Sequence of chain 1.B:
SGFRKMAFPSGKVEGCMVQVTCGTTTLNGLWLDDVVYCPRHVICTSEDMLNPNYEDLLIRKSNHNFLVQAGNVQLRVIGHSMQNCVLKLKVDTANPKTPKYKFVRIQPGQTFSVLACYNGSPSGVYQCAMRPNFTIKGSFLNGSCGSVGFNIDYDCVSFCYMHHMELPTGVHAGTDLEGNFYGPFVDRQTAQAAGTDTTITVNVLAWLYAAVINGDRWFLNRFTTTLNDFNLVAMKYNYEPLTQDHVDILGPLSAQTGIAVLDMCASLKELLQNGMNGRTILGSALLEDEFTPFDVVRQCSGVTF

Sequence of chain 1.A:
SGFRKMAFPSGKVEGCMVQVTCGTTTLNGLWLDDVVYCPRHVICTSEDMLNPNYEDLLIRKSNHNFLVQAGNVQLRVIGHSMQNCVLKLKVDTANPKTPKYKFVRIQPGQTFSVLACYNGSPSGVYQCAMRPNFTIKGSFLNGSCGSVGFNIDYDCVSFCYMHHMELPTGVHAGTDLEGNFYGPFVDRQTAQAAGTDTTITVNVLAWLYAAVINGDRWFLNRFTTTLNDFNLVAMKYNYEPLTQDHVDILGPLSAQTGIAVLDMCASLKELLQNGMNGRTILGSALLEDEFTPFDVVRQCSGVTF

Binding-site contacts:
Ligand atom C20 contacts residue ARG188 of chain 1.A at 3.8 Å.
Ligand atom C19 contacts residue MET165 of chain 1.A at 3.6 Å (hydrophobic).
Ligand atom C7 contacts residue CYS145 of chain 1.A at 3.9 Å (hydrophobic).
Ligand atom N2 contacts residue CYS145 of chain 1.A at 3.8 Å.
Ligand atom C17 contacts residue HIS164 of chain 1.A at 3.3 Å.
Ligand atom C8 contacts residue PHE140 of chain 1.A at 3.4 Å (hydrophobic).
Ligand atom C8 contacts residue LEU141 of chain 1.A at 3.7 Å (hydrophobic).
Ligand atom CL contacts residue HIS41 of chain 1.A at 3.5 Å.
Ligand atom C10 contacts residue ASN142 of chain 1.A at 3.5 Å.
Ligand atom C18 contacts residue HIS164 of chain 1.A at 3.8 Å.
Ligand atom C19 contacts residue MET49 of chain 1.A at 3.7 Å (hydrophobic).
Ligand atom C8 contacts residue GLU166 of chain 1.A at 3.5 Å.
Ligand atom C20 contacts residue DMS1 of chain 1.E at 3.7 Å.
Ligand atom C19 contacts residue ARG188 of chain 1.A at 3.6 Å.
Ligand atom C18 contacts residue MET49 of chain 1.A at 3.6 Å (hydrophobic).
Ligand atom C14 contacts residue ASN142 of chain 1.A at 3.8 Å.
Ligand atom C10 contacts residue LEU141 of chain 1.A at 3.6 Å (hydrophobic).
Ligand atom C9 contacts residue GLU166 of chain 1.A at 3.8 Å.
Ligand atom C10 contacts residue PHE140 of chain 1.A at 3.7 Å (hydrophobic).
Ligand atom O4 contacts residue DMS1 of chain 1.E at 3.5 Å.
Ligand atom N3 contacts residue GLU166 of chain 1.A at 3.8 Å.
Ligand atom C18 contacts residue MET165 of chain 1.A at 3.5 Å (hydrophobic).
Ligand atom O1 contacts residue MET165 of chain 1.A at 3.4 Å.
Ligand atom C7 contacts residue HIS163 of chain 1.A at 3.2 Å.
Ligand atom O4 contacts residue GLN189 of chain 1.A at 3.4 Å.
Ligand atom C12 contacts residue ASN142 of chain 1.A at 3.8 Å.
Ligand atom N3 contacts residue HIS163 of chain 1.A at 2.8 Å (h-bond).
Ligand atom N3 contacts residue SER144 of chain 1.A at 3.6 Å.
Ligand atom C9 contacts residue ASN142 of chain 1.A at 3.9 Å.
Ligand atom C9 contacts residue LEU141 of chain 1.A at 3.7 Å (hydrophobic).
Ligand atom C22 contacts residue GLN189 of chain 1.A at 3.6 Å.
Ligand atom O1 contacts residue GLU166 of chain 1.A at 2.9 Å (salt-bridge).
Ligand atom C7 contacts residue GLU166 of chain 1.A at 3.7 Å.
Ligand atom C10 contacts residue GLU166 of chain 1.A at 3.6 Å.
Ligand atom CL contacts residue HIS164 of chain 1.A at 3.8 Å.
Ligand atom C contacts residue GLU166 of chain 1.A at 3.6 Å.
Ligand atom CL contacts residue ASP187 of chain 1.A at 3.3 Å.
Ligand atom C11 contacts residue ASN142 of chain 1.A at 3.6 Å.
Ligand atom C7 contacts residue MET165 of chain 1.A at 3.9 Å (hydrophobic).
Ligand atom C17 contacts residue MET165 of chain 1.A at 3.6 Å (hydrophobic).

The protein below binds the small molecule below.
Small molecule (SMILES): CNC(=O)CN1C[C@@H](C(=O)Nc2cncc3ccc(NS(C)(=O)=O)cc23)c2cc(Cl)ccc2C1=O